Sequence of chain 1.B:
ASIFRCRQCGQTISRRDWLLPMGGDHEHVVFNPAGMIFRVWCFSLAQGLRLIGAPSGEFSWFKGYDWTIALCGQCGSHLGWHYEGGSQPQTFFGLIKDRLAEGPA

This protein binds this small molecule.
Small molecule (SMILES): O=C1CC[C@H](N2C(=O)c3ccccc3C2=O)C(=O)N1

Binding-site contacts:
Ligand atom O01 contacts residue PHE78 of chain 1.B at 3.6 Å.
Ligand atom C14 contacts residue PRO52 of chain 1.B at 3.6 Å (hydrophobic).
Ligand atom C12 contacts residue ASN51 of chain 1.B at 3.5 Å.
Ligand atom N09 contacts residue PRO52 of chain 1.B at 4.1 Å.
Ligand atom C04 contacts residue SER79 of chain 1.B at 4.1 Å.
Ligand atom N03 contacts residue PHE78 of chain 1.B at 2.9 Å (h-bond).
Ligand atom C3 contacts residue PRO52 of chain 1.B at 3.8 Å (hydrophobic).
Ligand atom N03 contacts residue TRP80 of chain 1.B at 3.2 Å.
Ligand atom C07 contacts residue TRP86 of chain 1.B at 3.4 Å (hydrophobic).
Ligand atom C13 contacts residue PRO52 of chain 1.B at 4.0 Å (hydrophobic).
Ligand atom O18 contacts residue GLU77 of chain 1.B at 3.7 Å.
Ligand atom C06 contacts residue TRP86 of chain 1.B at 3.7 Å (hydrophobic).
Ligand atom C04 contacts residue PHE78 of chain 1.B at 3.8 Å (hydrophobic).
Ligand atom C06 contacts residue TYR102 of chain 1.B at 3.5 Å (hydrophobic).
Ligand atom C04 contacts residue TRP80 of chain 1.B at 3.4 Å (hydrophobic).
Ligand atom O05 contacts residue SER79 of chain 1.B at 3.5 Å.
Ligand atom O16 contacts residue ASN51 of chain 1.B at 2.9 Å (h-bond).
Ligand atom C19 contacts residue PRO52 of chain 1.B at 4.0 Å (hydrophobic).
Ligand atom C07 contacts residue TRP100 of chain 1.B at 3.5 Å (hydrophobic).
Ligand atom O05 contacts residue TRP80 of chain 1.B at 3.0 Å (h-bond).
Ligand atom N09 contacts residue ASN51 of chain 1.B at 4.0 Å.
Ligand atom O01 contacts residue PRO52 of chain 1.B at 3.3 Å.
Ligand atom C02 contacts residue PHE78 of chain 1.B at 3.7 Å (hydrophobic).
Ligand atom O18 contacts residue TRP86 of chain 1.B at 3.3 Å.
Ligand atom O05 contacts residue TRP86 of chain 1.B at 3.8 Å.
Ligand atom C02 contacts residue TRP80 of chain 1.B at 3.3 Å (hydrophobic).
Ligand atom C13 contacts residue ASN51 of chain 1.B at 3.7 Å.
Ligand atom C3 contacts residue TRP86 of chain 1.B at 3.8 Å (hydrophobic).
Ligand atom C06 contacts residue TRP80 of chain 1.B at 3.8 Å (hydrophobic).
Ligand atom O01 contacts residue ASN51 of chain 1.B at 3.5 Å.
Ligand atom O01 contacts residue TRP80 of chain 1.B at 3.4 Å.
Ligand atom C06 contacts residue TRP100 of chain 1.B at 3.6 Å (hydrophobic).
Ligand atom O18 contacts residue PHE78 of chain 1.B at 3.4 Å.
Ligand atom C08 contacts residue TRP80 of chain 1.B at 3.8 Å (hydrophobic).
Ligand atom C4 contacts residue ASN51 of chain 1.B at 3.5 Å.
Ligand atom C04 contacts residue TRP86 of chain 1.B at 3.8 Å (hydrophobic).
Ligand atom O16 contacts residue TRP100 of chain 1.B at 3.8 Å.
Ligand atom C04 contacts residue TYR102 of chain 1.B at 3.4 Å (hydrophobic).
Ligand atom O05 contacts residue TYR102 of chain 1.B at 2.8 Å (h-bond).
Ligand atom O05 contacts residue PHE78 of chain 1.B at 3.8 Å.